Binding-site contacts:
Ligand atom O3G contacts residue THR146 of chain 1.C at 3.7 Å.
Ligand atom O3G contacts residue PRO47 of chain 1.C at 3.7 Å.
Ligand atom O1A contacts residue THR53 of chain 1.C at 3.3 Å.
Ligand atom O1A contacts residue LYS51 of chain 1.C at 3.7 Å.
Ligand atom O2' contacts residue LEU6 of chain 1.C at 3.0 Å (h-bond).
Ligand atom O2G contacts residue ARG158 of chain 1.D at 2.7 Å (salt-bridge).
Ligand atom O1A contacts residue ARG7 of chain 1.C at 3.6 Å (salt-bridge).
Ligand atom C8 contacts residue GLY50 of chain 1.C at 3.7 Å.
Ligand atom O2B contacts residue THR52 of chain 1.C at 2.7 Å (h-bond).
Ligand atom N6 contacts residue ILE15 of chain 1.C at 3.5 Å (h-bond).
Ligand atom O3B contacts residue ARG205 of chain 1.C at 3.5 Å (salt-bridge).
Ligand atom S1G contacts residue ARG158 of chain 1.D at 3.7 Å.
Ligand atom O3' contacts residue ALA5 of chain 1.C at 3.4 Å.
Ligand atom N1 contacts residue ILE15 of chain 1.C at 3.6 Å.
Ligand atom O3G contacts residue LYS51 of chain 1.C at 3.1 Å (salt-bridge).
Ligand atom N6 contacts residue TYR14 of chain 1.C at 3.5 Å.
Ligand atom O1B contacts residue GLY50 of chain 1.C at 3.4 Å (h-bond).
Ligand atom O2A contacts residue GLU115 of chain 1.D at 2.9 Å (salt-bridge).
Ligand atom O3B contacts residue GLY48 of chain 1.C at 3.1 Å (h-bond).
Ligand atom PB contacts residue GLY48 of chain 1.C at 3.7 Å.
Ligand atom O2' contacts residue THR53 of chain 1.C at 3.7 Å.
Ligand atom O3A contacts residue GLY48 of chain 1.C at 3.5 Å.
Ligand atom O2A contacts residue ARG7 of chain 1.C at 3.1 Å (salt-bridge).
Ligand atom C2' contacts residue THR53 of chain 1.C at 3.5 Å.
Ligand atom O1A contacts residue GLY50 of chain 1.C at 3.2 Å.
Ligand atom S1G contacts residue THR52 of chain 1.C at 3.3 Å (h-bond).
Ligand atom N7 contacts residue LEU49 of chain 1.C at 3.4 Å (h-bond).
Ligand atom O3A contacts residue ARG205 of chain 1.C at 3.6 Å (salt-bridge).
Ligand atom N6 contacts residue TYR168 of chain 1.C at 3.3 Å (h-bond).
Ligand atom O1B contacts residue LYS51 of chain 1.C at 3.1 Å (salt-bridge).
Ligand atom O3' contacts residue LYS208 of chain 1.C at 3.2 Å.
Ligand atom C5' contacts residue GLU115 of chain 1.D at 3.7 Å.
Ligand atom O2' contacts residue ARG7 of chain 1.C at 3.6 Å.
Ligand atom O2A contacts residue ARG205 of chain 1.C at 3.2 Å (salt-bridge).
Ligand atom O1A contacts residue THR52 of chain 1.C at 3.5 Å (h-bond).
Ligand atom O2G contacts residue PRO154 of chain 1.D at 3.7 Å.
Ligand atom N7 contacts residue TYR168 of chain 1.C at 3.4 Å (h-bond).
Ligand atom C5' contacts residue ARG205 of chain 1.C at 3.6 Å.
Ligand atom O3A contacts residue GLY50 of chain 1.C at 3.5 Å (h-bond).
Ligand atom N7 contacts residue GLY50 of chain 1.C at 3.5 Å.

This small molecule binds to this protein.
Small molecule (SMILES): Nc1ncnc2c1ncn2[C@@H]1O[C@H](COP(=O)(O)OP(=O)(O)OP(O)(O)=S)[C@@H](O)[C@H]1O

Sequence of chain 1.C:
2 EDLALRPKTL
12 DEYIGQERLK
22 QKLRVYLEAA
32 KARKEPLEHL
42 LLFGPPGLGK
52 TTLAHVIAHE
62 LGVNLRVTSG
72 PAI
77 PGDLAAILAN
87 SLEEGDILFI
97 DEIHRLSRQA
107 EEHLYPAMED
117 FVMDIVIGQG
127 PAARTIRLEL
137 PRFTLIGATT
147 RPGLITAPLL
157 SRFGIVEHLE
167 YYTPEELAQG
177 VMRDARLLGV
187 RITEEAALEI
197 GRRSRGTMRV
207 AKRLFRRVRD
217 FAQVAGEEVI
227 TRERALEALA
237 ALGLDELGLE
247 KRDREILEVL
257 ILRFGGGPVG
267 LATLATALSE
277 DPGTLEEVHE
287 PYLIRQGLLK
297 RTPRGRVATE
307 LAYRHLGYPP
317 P

Sequence of chain 1.D:
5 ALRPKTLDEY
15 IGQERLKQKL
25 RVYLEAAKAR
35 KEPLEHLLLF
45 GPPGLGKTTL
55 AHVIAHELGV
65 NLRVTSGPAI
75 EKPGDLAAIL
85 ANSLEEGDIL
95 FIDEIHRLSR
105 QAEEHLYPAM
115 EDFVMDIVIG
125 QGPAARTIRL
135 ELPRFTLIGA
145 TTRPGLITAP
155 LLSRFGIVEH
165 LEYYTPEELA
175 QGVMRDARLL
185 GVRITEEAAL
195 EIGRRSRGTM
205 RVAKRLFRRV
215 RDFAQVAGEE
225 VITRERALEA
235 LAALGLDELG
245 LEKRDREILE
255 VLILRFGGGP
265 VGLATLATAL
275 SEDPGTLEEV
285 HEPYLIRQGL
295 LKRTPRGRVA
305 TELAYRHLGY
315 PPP